Sequence of chain 1.A:
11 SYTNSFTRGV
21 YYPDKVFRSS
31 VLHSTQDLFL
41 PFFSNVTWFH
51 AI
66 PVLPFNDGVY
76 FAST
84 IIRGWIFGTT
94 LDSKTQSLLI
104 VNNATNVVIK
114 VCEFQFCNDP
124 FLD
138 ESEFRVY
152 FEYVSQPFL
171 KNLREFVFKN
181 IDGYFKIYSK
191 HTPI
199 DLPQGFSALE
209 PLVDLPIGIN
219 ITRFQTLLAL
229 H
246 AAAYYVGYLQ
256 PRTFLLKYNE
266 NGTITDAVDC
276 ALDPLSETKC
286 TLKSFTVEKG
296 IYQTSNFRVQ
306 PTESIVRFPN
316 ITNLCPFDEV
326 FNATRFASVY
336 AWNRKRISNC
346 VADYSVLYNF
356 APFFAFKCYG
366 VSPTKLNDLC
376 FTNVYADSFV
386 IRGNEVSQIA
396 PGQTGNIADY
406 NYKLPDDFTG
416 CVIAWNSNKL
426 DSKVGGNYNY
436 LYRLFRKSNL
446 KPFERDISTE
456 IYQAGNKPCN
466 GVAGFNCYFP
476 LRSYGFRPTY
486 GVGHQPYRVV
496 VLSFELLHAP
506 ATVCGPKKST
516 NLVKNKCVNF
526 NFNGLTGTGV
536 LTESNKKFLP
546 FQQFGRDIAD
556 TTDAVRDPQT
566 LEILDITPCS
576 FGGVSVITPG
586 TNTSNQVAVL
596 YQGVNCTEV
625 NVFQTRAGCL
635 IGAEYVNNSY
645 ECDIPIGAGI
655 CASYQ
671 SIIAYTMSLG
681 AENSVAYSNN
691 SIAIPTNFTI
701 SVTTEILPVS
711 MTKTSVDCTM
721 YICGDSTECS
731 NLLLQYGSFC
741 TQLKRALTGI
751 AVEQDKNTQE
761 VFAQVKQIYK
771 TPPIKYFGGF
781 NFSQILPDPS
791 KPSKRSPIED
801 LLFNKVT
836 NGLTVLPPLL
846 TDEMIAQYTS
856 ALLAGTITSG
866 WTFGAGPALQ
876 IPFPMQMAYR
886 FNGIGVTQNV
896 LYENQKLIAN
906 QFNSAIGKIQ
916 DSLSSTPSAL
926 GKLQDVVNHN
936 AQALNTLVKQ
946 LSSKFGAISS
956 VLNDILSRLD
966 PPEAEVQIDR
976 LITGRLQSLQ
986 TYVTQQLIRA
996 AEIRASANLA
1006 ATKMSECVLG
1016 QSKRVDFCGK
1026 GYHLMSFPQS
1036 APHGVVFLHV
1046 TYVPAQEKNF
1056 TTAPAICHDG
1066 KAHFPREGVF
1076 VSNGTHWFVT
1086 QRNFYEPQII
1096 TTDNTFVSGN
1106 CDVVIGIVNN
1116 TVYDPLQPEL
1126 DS

Binding-site contacts:
Ligand atom O5 contacts residue ASN1114 of chain 1.A at 2.4 Å (h-bond).
Ligand atom C2 contacts residue ASN1114 of chain 1.A at 2.5 Å.
Ligand atom C5 contacts residue ASN1114 of chain 1.A at 3.6 Å.
Ligand atom C4 contacts residue ASN1114 of chain 1.A at 4.3 Å.
Ligand atom O7 contacts residue CYS1062 of chain 1.A at 4.0 Å.
Ligand atom C7 contacts residue ASN1114 of chain 1.A at 3.9 Å.
Ligand atom O7 contacts residue ASN1114 of chain 1.A at 4.2 Å.
Ligand atom C3 contacts residue ASN1114 of chain 1.A at 3.8 Å.
Ligand atom C8 contacts residue ASP1064 of chain 1.A at 4.4 Å.
Ligand atom N2 contacts residue ASN1114 of chain 1.A at 2.8 Å (h-bond).
Ligand atom C1 contacts residue ASN1114 of chain 1.A at 1.4 Å.

A small-molecule ligand and the protein it binds are described below.
Small molecule (SMILES): CC(=O)N[C@H]1[C@H](O[C@H]2[C@H](O)[C@@H](NC(C)=O)CO[C@@H]2CO)O[C@H](CO)[C@@H](O)[C@@H]1O